Sequence of chain 1.D:
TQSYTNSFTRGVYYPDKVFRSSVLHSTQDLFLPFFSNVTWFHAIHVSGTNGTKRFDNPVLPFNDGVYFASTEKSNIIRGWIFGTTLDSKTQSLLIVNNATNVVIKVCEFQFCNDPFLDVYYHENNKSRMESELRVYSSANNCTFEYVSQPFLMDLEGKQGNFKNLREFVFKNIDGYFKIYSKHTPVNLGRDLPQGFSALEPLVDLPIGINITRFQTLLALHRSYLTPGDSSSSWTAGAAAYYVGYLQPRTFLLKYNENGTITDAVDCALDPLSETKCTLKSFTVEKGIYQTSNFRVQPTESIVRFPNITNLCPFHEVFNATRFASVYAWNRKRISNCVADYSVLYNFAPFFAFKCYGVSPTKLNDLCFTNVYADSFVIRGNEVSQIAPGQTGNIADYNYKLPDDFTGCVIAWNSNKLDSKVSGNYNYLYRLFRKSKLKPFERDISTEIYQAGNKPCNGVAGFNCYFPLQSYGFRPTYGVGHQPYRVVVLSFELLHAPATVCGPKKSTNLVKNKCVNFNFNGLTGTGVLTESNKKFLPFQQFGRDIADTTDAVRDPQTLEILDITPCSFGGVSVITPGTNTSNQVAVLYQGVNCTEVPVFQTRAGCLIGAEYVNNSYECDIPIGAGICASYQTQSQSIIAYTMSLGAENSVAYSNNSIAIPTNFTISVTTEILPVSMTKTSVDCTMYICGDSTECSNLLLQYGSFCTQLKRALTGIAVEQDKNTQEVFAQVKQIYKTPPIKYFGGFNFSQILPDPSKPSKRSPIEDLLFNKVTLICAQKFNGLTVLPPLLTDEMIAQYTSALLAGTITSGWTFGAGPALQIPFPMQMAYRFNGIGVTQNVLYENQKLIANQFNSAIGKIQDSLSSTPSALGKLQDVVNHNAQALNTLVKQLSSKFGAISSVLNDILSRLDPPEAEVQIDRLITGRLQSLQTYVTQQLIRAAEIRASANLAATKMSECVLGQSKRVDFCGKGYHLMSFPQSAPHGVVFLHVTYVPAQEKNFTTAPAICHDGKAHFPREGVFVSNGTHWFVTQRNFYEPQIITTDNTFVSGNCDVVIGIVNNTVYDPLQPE

This small molecule binds to this protein.
Small molecule (SMILES): CC(=O)N[C@@H]1[C@@H](O)[C@H](O)[C@@H](CO)O[C@H]1O

Binding-site contacts:
Ligand atom C6 contacts residue TYR25 of chain 1.D at 4.5 Å (hydrophobic).
Ligand atom O5 contacts residue TYR25 of chain 1.D at 3.1 Å.
Ligand atom C7 contacts residue ASN58 of chain 1.D at 3.4 Å.
Ligand atom C8 contacts residue ASN58 of chain 1.D at 3.4 Å.
Ligand atom C2 contacts residue ASN58 of chain 1.D at 3.5 Å.
Ligand atom C5 contacts residue TYR25 of chain 1.D at 4.3 Å (hydrophobic).
Ligand atom N2 contacts residue ASN58 of chain 1.D at 2.7 Å (h-bond).
Ligand atom C1 contacts residue TYR25 of chain 1.D at 3.5 Å (hydrophobic).
Ligand atom C1 contacts residue ASN58 of chain 1.D at 3.3 Å.
Ligand atom O7 contacts residue ASN58 of chain 1.D at 4.5 Å.
Ligand atom C6 contacts residue SER254 of chain 1.D at 4.3 Å.